Sequence of chain 1.B:
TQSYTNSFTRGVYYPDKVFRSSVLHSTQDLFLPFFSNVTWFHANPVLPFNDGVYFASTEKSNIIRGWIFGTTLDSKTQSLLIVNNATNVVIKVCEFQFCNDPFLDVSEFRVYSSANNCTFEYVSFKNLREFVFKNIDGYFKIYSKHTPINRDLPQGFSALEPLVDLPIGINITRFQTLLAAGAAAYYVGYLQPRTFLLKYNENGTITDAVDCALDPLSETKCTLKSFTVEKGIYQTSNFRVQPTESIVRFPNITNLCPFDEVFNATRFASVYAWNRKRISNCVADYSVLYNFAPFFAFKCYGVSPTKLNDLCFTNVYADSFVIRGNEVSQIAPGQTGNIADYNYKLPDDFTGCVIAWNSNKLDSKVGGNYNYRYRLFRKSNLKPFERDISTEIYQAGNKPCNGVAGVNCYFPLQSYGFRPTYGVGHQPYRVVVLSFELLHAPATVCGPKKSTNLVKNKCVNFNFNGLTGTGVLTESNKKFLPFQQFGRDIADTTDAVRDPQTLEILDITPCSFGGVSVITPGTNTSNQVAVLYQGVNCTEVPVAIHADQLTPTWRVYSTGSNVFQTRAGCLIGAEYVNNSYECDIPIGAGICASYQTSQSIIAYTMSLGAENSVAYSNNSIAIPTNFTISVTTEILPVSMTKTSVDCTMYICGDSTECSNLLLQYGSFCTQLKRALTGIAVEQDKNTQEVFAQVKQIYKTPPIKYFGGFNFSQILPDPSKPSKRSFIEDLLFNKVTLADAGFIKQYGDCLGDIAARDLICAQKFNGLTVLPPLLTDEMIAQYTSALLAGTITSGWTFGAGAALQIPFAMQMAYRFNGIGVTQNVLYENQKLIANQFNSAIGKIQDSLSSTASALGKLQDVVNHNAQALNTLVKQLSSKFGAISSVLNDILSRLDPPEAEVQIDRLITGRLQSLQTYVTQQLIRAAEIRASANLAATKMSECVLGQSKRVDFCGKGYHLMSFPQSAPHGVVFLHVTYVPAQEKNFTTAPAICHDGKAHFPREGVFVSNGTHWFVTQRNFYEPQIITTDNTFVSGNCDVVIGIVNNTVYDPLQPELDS

Binding-site contacts:
Ligand atom C2 contacts residue ASN37 of chain 1.B at 2.5 Å.
Ligand atom C7 contacts residue ASN37 of chain 1.B at 3.8 Å.
Ligand atom C5 contacts residue ASN37 of chain 1.B at 3.6 Å.
Ligand atom C1 contacts residue ASN37 of chain 1.B at 1.4 Å.
Ligand atom O5 contacts residue TYR4 of chain 1.B at 4.0 Å.
Ligand atom C3 contacts residue TYR4 of chain 1.B at 4.5 Å (hydrophobic).
Ligand atom C5 contacts residue TYR4 of chain 1.B at 4.1 Å (hydrophobic).
Ligand atom O5 contacts residue ASN37 of chain 1.B at 2.4 Å (h-bond).
Ligand atom N2 contacts residue ASN37 of chain 1.B at 2.9 Å (h-bond).
Ligand atom C8 contacts residue ASN6 of chain 1.B at 3.9 Å.
Ligand atom C8 contacts residue ASN37 of chain 1.B at 4.1 Å.
Ligand atom C1 contacts residue TYR4 of chain 1.B at 3.6 Å (hydrophobic).
Ligand atom C2 contacts residue TYR4 of chain 1.B at 4.5 Å (hydrophobic).
Ligand atom N2 contacts residue TYR4 of chain 1.B at 4.1 Å.
Ligand atom C4 contacts residue ASN37 of chain 1.B at 4.2 Å.
Ligand atom O7 contacts residue ASN37 of chain 1.B at 4.4 Å.
Ligand atom C3 contacts residue ASN37 of chain 1.B at 3.8 Å.

A small-molecule ligand and the protein it binds are described below.
Small molecule (SMILES): CC(=O)N[C@@H]1[C@@H](O)[C@H](O)[C@@H](CO)O[C@H]1O